The small molecule below binds the protein below.
Small molecule (SMILES): NC[C@]1(C(=O)Nc2cncc3ccccc23)CCOc2ccc(Cl)cc21

Binding-site contacts:
Ligand atom O contacts residue MET165 of chain 2.A at 3.2 Å.
Ligand atom C2 contacts residue HIS41 of chain 2.A at 3.3 Å.
Ligand atom N2 contacts residue PHE140 of chain 2.A at 3.7 Å.
Ligand atom C10 contacts residue ASN142 of chain 2.A at 3.5 Å.
Ligand atom C3 contacts residue HIS41 of chain 2.A at 3.6 Å.
Ligand atom C6 contacts residue GLN189 of chain 2.A at 3.4 Å.
Ligand atom C3 contacts residue MET49 of chain 2.A at 3.6 Å (hydrophobic).
Ligand atom C15 contacts residue ASN142 of chain 2.A at 3.5 Å.
Ligand atom C15 contacts residue PHE140 of chain 2.A at 3.5 Å (hydrophobic).
Ligand atom CL contacts residue ASN142 of chain 2.A at 3.5 Å.
Ligand atom C2 contacts residue MET165 of chain 2.A at 3.5 Å (hydrophobic).
Ligand atom C13 contacts residue PHE140 of chain 2.A at 3.2 Å (hydrophobic).
Ligand atom C13 contacts residue GLU166 of chain 2.A at 3.5 Å.
Ligand atom O contacts residue MET49 of chain 2.A at 3.4 Å.
Ligand atom C13 contacts residue LEU141 of chain 2.A at 3.7 Å (hydrophobic).
Ligand atom C9 contacts residue DMS1 of chain 2.F at 3.5 Å.
Ligand atom C10 contacts residue CYS145 of chain 2.A at 3.6 Å (hydrophobic).
Ligand atom C contacts residue ASN142 of chain 2.A at 3.6 Å.
Ligand atom O1 contacts residue CYS145 of chain 2.A at 3.4 Å (h-bond).
Ligand atom N contacts residue DMS1 of chain 2.F at 3.5 Å (h-bond).
Ligand atom C15 contacts residue GLU166 of chain 2.A at 3.4 Å.
Ligand atom C contacts residue DMS1 of chain 2.F at 3.3 Å.
Ligand atom C8 contacts residue DMS1 of chain 2.F at 3.7 Å.
Ligand atom C15 contacts residue LEU141 of chain 2.A at 3.5 Å (hydrophobic).
Ligand atom C12 contacts residue HIS163 of chain 2.A at 3.3 Å.
Ligand atom O1 contacts residue GLY143 of chain 2.A at 3.6 Å.
Ligand atom C2 contacts residue HIS164 of chain 2.A at 3.7 Å.
Ligand atom C5 contacts residue GLN189 of chain 2.A at 3.3 Å.
Ligand atom C3 contacts residue MET165 of chain 2.A at 3.3 Å (hydrophobic).
Ligand atom C14 contacts residue LEU141 of chain 2.A at 3.6 Å (hydrophobic).
Ligand atom C8 contacts residue ASN142 of chain 2.A at 3.8 Å.
Ligand atom C14 contacts residue PHE140 of chain 2.A at 3.7 Å (hydrophobic).
Ligand atom N2 contacts residue HIS163 of chain 2.A at 2.9 Å (h-bond).
Ligand atom C14 contacts residue ASN142 of chain 2.A at 3.8 Å.
Ligand atom C4 contacts residue DMS1 of chain 2.F at 3.6 Å.
Ligand atom C16 contacts residue ASN142 of chain 2.A at 3.6 Å.
Ligand atom N2 contacts residue GLU166 of chain 2.A at 3.7 Å.
Ligand atom C17 contacts residue ASN142 of chain 2.A at 3.7 Å.
Ligand atom N contacts residue ASN142 of chain 2.A at 2.4 Å (h-bond).
Ligand atom O1 contacts residue ASN142 of chain 2.A at 2.9 Å (h-bond).

Sequence of chain 2.A:
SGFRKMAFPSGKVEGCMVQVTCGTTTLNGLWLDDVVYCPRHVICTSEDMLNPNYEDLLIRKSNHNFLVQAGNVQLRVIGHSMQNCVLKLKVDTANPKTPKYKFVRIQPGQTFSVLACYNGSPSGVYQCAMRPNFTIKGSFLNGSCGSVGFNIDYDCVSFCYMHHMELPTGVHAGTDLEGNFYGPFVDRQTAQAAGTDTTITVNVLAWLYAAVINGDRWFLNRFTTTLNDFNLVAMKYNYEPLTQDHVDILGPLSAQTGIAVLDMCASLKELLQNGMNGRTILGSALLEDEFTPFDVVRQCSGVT

Sequence of chain 1.A:
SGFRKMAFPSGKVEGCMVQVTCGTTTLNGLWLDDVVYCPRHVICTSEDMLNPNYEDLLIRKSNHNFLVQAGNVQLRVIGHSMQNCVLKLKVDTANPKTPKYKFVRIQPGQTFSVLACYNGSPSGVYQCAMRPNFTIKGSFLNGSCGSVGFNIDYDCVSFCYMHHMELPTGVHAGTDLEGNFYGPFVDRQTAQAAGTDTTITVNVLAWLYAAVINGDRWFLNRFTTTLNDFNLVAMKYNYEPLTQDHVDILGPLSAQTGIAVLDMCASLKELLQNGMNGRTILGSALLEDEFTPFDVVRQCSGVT